Binding-site contacts:
Ligand atom O8 contacts residue GLN222 of chain 1.C at 3.5 Å (h-bond).
Ligand atom O1B contacts residue THR130 of chain 1.C at 2.8 Å (h-bond).
Ligand atom O9 contacts residue HIS179 of chain 1.C at 3.1 Å (h-bond).
Ligand atom C7 contacts residue GLU186 of chain 1.C at 4.1 Å.
Ligand atom C2 contacts residue GLN222 of chain 1.C at 3.7 Å.
Ligand atom C6 contacts residue GLN222 of chain 1.C at 4.2 Å.
Ligand atom O1A contacts residue GLN222 of chain 1.C at 4.0 Å.
Ligand atom C8 contacts residue TYR91 of chain 1.C at 3.8 Å (hydrophobic).
Ligand atom C6 contacts residue GLU186 of chain 1.C at 3.9 Å.
Ligand atom O6 contacts residue GLN222 of chain 1.C at 3.5 Å (h-bond).
Ligand atom O1A contacts residue THR130 of chain 1.C at 3.5 Å (h-bond).
Ligand atom O9 contacts residue TYR91 of chain 1.C at 3.0 Å (h-bond).
Ligand atom C9 contacts residue TRP147 of chain 1.C at 4.1 Å (hydrophobic).
Ligand atom C10 contacts residue THR129 of chain 1.C at 4.1 Å.
Ligand atom C1 contacts residue ARG131 of chain 1.C at 4.1 Å.
Ligand atom C8 contacts residue GLU186 of chain 1.C at 3.4 Å.
Ligand atom O4 contacts residue GLU186 of chain 1.C at 4.2 Å.
Ligand atom C5 contacts residue THR129 of chain 1.C at 4.0 Å.
Ligand atom C9 contacts residue HIS179 of chain 1.C at 3.5 Å.
Ligand atom O8 contacts residue TRP147 of chain 1.C at 3.3 Å.
Ligand atom C9 contacts residue TYR91 of chain 1.C at 3.8 Å (hydrophobic).
Ligand atom C1 contacts residue GLN222 of chain 1.C at 3.0 Å.
Ligand atom O3 contacts residue GLN222 of chain 1.C at 3.8 Å.
Ligand atom O10 contacts residue TRP147 of chain 1.C at 4.0 Å.
Ligand atom C4 contacts residue THR129 of chain 1.C at 3.7 Å.
Ligand atom O4 contacts residue THR129 of chain 1.C at 4.0 Å.
Ligand atom O8 contacts residue TYR91 of chain 1.C at 2.8 Å (h-bond).
Ligand atom O7 contacts residue GLU186 of chain 1.C at 3.6 Å (salt-bridge).
Ligand atom O1B contacts residue GLN222 of chain 1.C at 2.0 Å (h-bond).
Ligand atom N5 contacts residue THR129 of chain 1.C at 3.3 Å (h-bond).
Ligand atom O1A contacts residue ARG131 of chain 1.C at 3.2 Å (salt-bridge).
Ligand atom C10 contacts residue LEU190 of chain 1.C at 4.1 Å (hydrophobic).
Ligand atom O4 contacts residue GLN222 of chain 1.C at 3.7 Å.
Ligand atom C8 contacts residue GLN222 of chain 1.C at 4.0 Å.
Ligand atom O9 contacts residue GLU186 of chain 1.C at 3.0 Å (salt-bridge).
Ligand atom C1 contacts residue THR130 of chain 1.C at 3.5 Å.
Ligand atom C9 contacts residue GLU186 of chain 1.C at 2.9 Å.
Ligand atom O10 contacts residue LEU190 of chain 1.C at 3.2 Å.
Ligand atom O9 contacts residue GLY224 of chain 1.C at 3.5 Å.
Ligand atom C8 contacts residue TRP147 of chain 1.C at 4.1 Å (hydrophobic).

A small-molecule ligand and the protein it binds are described below.
Small molecule (SMILES): CC(=O)N[C@@H]1[C@@H](O)[C@H](O[C@@H]2O[C@H](CO)[C@H](O)[C@H](O[C@]3(C(=O)O)C[C@H](O)[C@@H](NC(C)=O)[C@H]([C@H](O)[C@H](O)CO)O3)[C@H]2O)[C@@H](CO)O[C@H]1O

Sequence of chain 1.C:
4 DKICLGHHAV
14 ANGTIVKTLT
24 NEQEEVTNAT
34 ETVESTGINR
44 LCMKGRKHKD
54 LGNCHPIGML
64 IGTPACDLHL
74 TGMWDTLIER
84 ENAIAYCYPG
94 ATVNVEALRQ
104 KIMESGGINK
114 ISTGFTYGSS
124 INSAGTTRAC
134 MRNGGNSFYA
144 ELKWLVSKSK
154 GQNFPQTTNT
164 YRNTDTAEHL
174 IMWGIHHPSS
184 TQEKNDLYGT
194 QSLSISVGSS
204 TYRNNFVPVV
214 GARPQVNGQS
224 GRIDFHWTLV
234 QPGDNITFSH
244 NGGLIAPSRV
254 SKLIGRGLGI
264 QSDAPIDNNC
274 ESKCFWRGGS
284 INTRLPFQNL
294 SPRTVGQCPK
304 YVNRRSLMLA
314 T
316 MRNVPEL